Sequence of chain 1.A:
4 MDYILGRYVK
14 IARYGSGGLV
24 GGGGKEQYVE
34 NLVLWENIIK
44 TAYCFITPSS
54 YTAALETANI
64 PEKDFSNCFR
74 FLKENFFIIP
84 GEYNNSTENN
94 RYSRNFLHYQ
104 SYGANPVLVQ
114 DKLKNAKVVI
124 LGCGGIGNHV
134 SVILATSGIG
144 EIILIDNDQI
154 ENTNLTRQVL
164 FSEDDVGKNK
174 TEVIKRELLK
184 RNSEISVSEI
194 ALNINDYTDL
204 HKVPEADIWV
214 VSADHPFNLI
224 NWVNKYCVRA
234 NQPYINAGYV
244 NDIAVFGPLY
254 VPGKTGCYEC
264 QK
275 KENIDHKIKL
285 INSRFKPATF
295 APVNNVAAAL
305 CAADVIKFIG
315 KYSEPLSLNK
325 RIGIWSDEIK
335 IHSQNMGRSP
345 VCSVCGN

Binding-site contacts:
Ligand atom SE contacts residue GLN338 of chain 1.B at 3.8 Å.
Ligand atom CA contacts residue ARG325 of chain 1.B at 4.0 Å.
Ligand atom CG contacts residue TRP329 of chain 1.B at 3.8 Å (hydrophobic).
Ligand atom CA contacts residue VAL243 of chain 1.B at 4.0 Å (hydrophobic).
Ligand atom CG contacts residue GLY327 of chain 1.B at 4.3 Å.
Ligand atom N contacts residue VAL243 of chain 1.B at 4.2 Å.
Ligand atom C contacts residue VAL243 of chain 1.B at 3.7 Å (hydrophobic).
Ligand atom CE contacts residue ARG325 of chain 1.B at 3.3 Å.
Ligand atom CE contacts residue GLY327 of chain 1.B at 3.5 Å.
Ligand atom CB contacts residue GLN338 of chain 1.B at 3.5 Å.
Ligand atom CE contacts residue GLN338 of chain 1.B at 3.7 Å.
Ligand atom CG contacts residue GLN338 of chain 1.B at 4.3 Å.
Ligand atom O contacts residue ARG325 of chain 1.B at 2.7 Å (salt-bridge).
Ligand atom CE contacts residue ILE326 of chain 1.B at 3.8 Å (hydrophobic).
Ligand atom O contacts residue GLN338 of chain 1.B at 3.8 Å.
Ligand atom CE contacts residue HIS336 of chain 1.B at 4.2 Å.
Ligand atom SE contacts residue GLY327 of chain 1.B at 3.8 Å.
Ligand atom CB contacts residue ARG325 of chain 1.B at 3.8 Å.
Ligand atom SE contacts residue HIS336 of chain 1.B at 3.8 Å.
Ligand atom SE contacts residue TRP329 of chain 1.B at 4.1 Å.
Ligand atom N contacts residue ILE246 of chain 1.B at 3.6 Å.
Ligand atom CG contacts residue ILE246 of chain 1.B at 4.2 Å (hydrophobic).
Ligand atom C contacts residue ARG325 of chain 1.B at 3.2 Å.
Ligand atom N contacts residue GLU29 of chain 1.A at 4.4 Å.

This protein binds this small molecule.
Small molecule (SMILES): C[Se]CC[C@H](N)C(=O)O

Sequence of chain 1.B:
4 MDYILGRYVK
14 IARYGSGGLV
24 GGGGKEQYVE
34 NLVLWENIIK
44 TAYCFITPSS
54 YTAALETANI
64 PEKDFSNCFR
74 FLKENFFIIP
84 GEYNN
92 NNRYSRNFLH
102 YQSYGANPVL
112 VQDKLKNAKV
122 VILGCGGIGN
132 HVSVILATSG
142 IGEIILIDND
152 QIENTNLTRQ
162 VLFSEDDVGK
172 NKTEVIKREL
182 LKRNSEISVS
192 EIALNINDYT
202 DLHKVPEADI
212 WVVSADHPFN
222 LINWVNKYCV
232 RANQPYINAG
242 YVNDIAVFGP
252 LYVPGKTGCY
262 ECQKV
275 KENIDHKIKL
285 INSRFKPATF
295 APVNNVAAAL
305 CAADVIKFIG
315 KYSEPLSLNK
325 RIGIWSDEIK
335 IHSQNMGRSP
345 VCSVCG